Sequence of chain 1.D:
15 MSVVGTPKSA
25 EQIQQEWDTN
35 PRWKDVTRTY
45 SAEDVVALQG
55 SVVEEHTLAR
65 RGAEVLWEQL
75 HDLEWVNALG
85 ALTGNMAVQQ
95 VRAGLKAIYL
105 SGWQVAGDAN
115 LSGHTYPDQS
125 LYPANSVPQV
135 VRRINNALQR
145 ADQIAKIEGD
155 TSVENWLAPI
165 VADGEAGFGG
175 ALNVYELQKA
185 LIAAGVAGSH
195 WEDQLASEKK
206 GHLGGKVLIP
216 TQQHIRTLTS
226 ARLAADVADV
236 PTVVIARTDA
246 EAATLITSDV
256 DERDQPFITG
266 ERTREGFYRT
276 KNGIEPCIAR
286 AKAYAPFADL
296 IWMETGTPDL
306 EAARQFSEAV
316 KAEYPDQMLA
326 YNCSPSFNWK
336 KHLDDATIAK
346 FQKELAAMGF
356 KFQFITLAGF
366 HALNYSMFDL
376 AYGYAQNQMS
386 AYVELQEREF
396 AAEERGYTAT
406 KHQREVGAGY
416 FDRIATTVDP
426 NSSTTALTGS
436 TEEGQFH

This protein binds this small molecule.
Small molecule (SMILES): O=C(O)CC[N+](=O)[O-]

Sequence of chain 1.C:
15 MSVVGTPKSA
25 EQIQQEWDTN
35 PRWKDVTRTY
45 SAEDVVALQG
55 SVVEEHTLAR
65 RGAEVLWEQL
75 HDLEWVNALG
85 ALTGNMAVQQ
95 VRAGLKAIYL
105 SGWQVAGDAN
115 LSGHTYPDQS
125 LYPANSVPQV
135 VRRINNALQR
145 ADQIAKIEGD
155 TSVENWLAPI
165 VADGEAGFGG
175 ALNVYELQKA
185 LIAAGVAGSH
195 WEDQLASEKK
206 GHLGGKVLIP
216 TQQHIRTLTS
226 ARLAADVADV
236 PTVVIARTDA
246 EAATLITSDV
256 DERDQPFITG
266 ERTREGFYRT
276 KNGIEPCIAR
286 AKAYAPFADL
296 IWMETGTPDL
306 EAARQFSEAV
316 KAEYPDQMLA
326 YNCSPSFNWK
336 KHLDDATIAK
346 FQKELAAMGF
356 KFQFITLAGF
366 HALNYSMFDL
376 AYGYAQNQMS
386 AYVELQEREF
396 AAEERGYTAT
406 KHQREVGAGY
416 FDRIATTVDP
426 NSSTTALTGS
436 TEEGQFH

Binding-site contacts:
Ligand atom O3 contacts residue SER371 of chain 1.C at 4.0 Å.
Ligand atom O1 contacts residue ARG393 of chain 1.C at 2.6 Å (salt-bridge).
Ligand atom O3 contacts residue LEU390 of chain 1.D at 4.2 Å.
Ligand atom O4 contacts residue TYR370 of chain 1.C at 3.3 Å.
Ligand atom N1 contacts residue TYR370 of chain 1.C at 3.8 Å.
Ligand atom C2 contacts residue ARG393 of chain 1.C at 4.2 Å.
Ligand atom O1 contacts residue TYR370 of chain 1.D at 3.2 Å.
Ligand atom O4 contacts residue LEU390 of chain 1.D at 3.5 Å.
Ligand atom C1 contacts residue ARG393 of chain 1.C at 3.2 Å.
Ligand atom O4 contacts residue ARG393 of chain 1.D at 2.6 Å (salt-bridge).
Ligand atom C1 contacts residue SER371 of chain 1.C at 4.1 Å.
Ligand atom C3 contacts residue ARG393 of chain 1.D at 4.3 Å.
Ligand atom C3 contacts residue SER371 of chain 1.D at 4.3 Å.
Ligand atom O2 contacts residue ARG393 of chain 1.C at 3.8 Å.
Ligand atom O2 contacts residue LEU390 of chain 1.C at 3.9 Å.
Ligand atom O3 contacts residue ARG393 of chain 1.D at 4.1 Å.
Ligand atom N1 contacts residue LEU390 of chain 1.D at 4.3 Å.
Ligand atom O2 contacts residue SER371 of chain 1.D at 4.5 Å.
Ligand atom C2 contacts residue SER371 of chain 1.C at 4.0 Å.
Ligand atom O2 contacts residue TYR370 of chain 1.D at 4.3 Å.
Ligand atom N1 contacts residue ARG393 of chain 1.D at 3.4 Å (salt-bridge).
Ligand atom O3 contacts residue ALA367 of chain 1.C at 4.3 Å.
Ligand atom O3 contacts residue TYR370 of chain 1.C at 4.2 Å.
Ligand atom O1 contacts residue LEU390 of chain 1.C at 3.8 Å.
Ligand atom C1 contacts residue TYR370 of chain 1.D at 4.0 Å (hydrophobic).
Ligand atom N1 contacts residue SER371 of chain 1.D at 4.3 Å.
Ligand atom C2 contacts residue TYR370 of chain 1.C at 4.3 Å (hydrophobic).
Ligand atom O3 contacts residue SER371 of chain 1.D at 3.3 Å.
Ligand atom O2 contacts residue SER371 of chain 1.C at 3.3 Å.
Ligand atom C1 contacts residue LEU390 of chain 1.C at 4.2 Å (hydrophobic).